Binding-site contacts:
Ligand atom C10 contacts residue C151 of chain 13.D at 3.4 Å.
Ligand atom O3S contacts residue ARG224 of chain 13.A at 2.9 Å (salt-bridge).
Ligand atom S1 contacts residue GLY222 of chain 13.A at 3.0 Å (h-bond).
Ligand atom C11 contacts residue C151 of chain 13.D at 3.5 Å.
Ligand atom S1 contacts residue ARG224 of chain 13.A at 4.3 Å.
Ligand atom C1 contacts residue TRP374 of chain 13.A at 3.6 Å (hydrophobic).
Ligand atom O1S contacts residue TRP374 of chain 13.A at 4.3 Å.
Ligand atom C13 contacts residue C151 of chain 13.D at 4.5 Å.
Ligand atom O1S contacts residue PHE223 of chain 13.A at 4.5 Å.
Ligand atom C3 contacts residue TRP374 of chain 13.A at 4.3 Å (hydrophobic).
Ligand atom C7 contacts residue C151 of chain 13.D at 3.4 Å.
Ligand atom O3S contacts residue PHE223 of chain 13.A at 3.9 Å.
Ligand atom O3S contacts residue GLY222 of chain 13.A at 2.9 Å (h-bond).
Ligand atom O2S contacts residue ARG224 of chain 13.A at 4.5 Å.
Ligand atom O3S contacts residue TRP374 of chain 13.A at 3.3 Å.
Ligand atom C5 contacts residue C151 of chain 13.D at 4.0 Å.
Ligand atom S1 contacts residue TRP374 of chain 13.A at 4.0 Å.
Ligand atom S1 contacts residue LYS215 of chain 13.A at 4.1 Å.
Ligand atom O2S contacts residue GLY222 of chain 13.A at 3.3 Å (h-bond).
Ligand atom C9 contacts residue C151 of chain 13.D at 3.4 Å.
Ligand atom O1S contacts residue GLY222 of chain 13.A at 2.3 Å (h-bond).
Ligand atom C8 contacts residue C151 of chain 13.D at 3.7 Å.
Ligand atom C6 contacts residue C151 of chain 13.D at 4.2 Å.
Ligand atom C2 contacts residue TRP374 of chain 13.A at 4.1 Å (hydrophobic).
Ligand atom C16 contacts residue ASP229 of chain 13.A at 4.3 Å.
Ligand atom C12 contacts residue C151 of chain 13.D at 3.4 Å.
Ligand atom O1S contacts residue LYS215 of chain 13.A at 2.7 Å (salt-bridge).

Sequence of chain 13.A:
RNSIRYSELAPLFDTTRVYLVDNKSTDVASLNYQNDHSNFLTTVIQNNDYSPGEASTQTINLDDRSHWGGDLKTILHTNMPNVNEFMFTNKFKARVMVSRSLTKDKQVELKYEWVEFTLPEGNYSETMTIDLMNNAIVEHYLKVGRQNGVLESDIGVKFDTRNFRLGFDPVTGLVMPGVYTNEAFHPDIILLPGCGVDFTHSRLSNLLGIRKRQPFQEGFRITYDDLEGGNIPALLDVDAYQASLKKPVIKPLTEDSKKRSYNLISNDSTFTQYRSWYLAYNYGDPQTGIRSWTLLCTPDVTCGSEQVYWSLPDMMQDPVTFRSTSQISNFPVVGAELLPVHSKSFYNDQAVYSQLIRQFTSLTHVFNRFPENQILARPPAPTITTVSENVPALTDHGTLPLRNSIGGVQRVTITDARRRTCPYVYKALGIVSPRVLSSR

The protein below binds the small molecule below.
Small molecule (SMILES): CCCCCCCCCCCC[N+](C)(C)CCCS(=O)(=O)O